A protein and the small-molecule ligand that binds it are described below.
Small molecule (SMILES): CC(=O)N[C@H]1[C@H](O[C@H]2[C@H](O)[C@@H](NC(C)=O)CO[C@@H]2CO)O[C@H](CO)[C@@H](O[C@@H]2O[C@H](CO)[C@@H](O)[C@H](O)[C@@H]2O)[C@@H]1O

Sequence of chain 6.F:
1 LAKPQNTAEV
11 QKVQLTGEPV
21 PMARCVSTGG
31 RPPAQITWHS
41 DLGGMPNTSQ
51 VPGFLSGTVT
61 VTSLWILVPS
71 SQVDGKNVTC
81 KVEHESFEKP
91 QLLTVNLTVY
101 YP

Binding-site contacts:
Ligand atom C8 contacts residue NAG1 of chain 6.K at 4.3 Å.
Ligand atom C8 contacts residue ASN77 of chain 6.F at 3.7 Å.
Ligand atom N2 contacts residue ASN96 of chain 6.F at 3.1 Å (h-bond).
Ligand atom C7 contacts residue ASN77 of chain 6.F at 3.8 Å.
Ligand atom C3 contacts residue GLY75 of chain 6.F at 4.4 Å.
Ligand atom O7 contacts residue GLY75 of chain 6.F at 4.0 Å.
Ligand atom C4 contacts residue ASN96 of chain 6.F at 4.2 Å.
Ligand atom C7 contacts residue ASN96 of chain 6.F at 3.5 Å.
Ligand atom O5 contacts residue ASN96 of chain 6.F at 2.2 Å (h-bond).
Ligand atom C8 contacts residue LYS76 of chain 6.F at 4.0 Å.
Ligand atom C1 contacts residue GLY75 of chain 6.F at 3.9 Å.
Ligand atom C3 contacts residue ASN96 of chain 6.F at 3.8 Å.
Ligand atom C7 contacts residue GLY75 of chain 6.F at 2.9 Å.
Ligand atom O7 contacts residue ASN77 of chain 6.F at 3.4 Å (h-bond).
Ligand atom C2 contacts residue ASN96 of chain 6.F at 2.6 Å.
Ligand atom N2 contacts residue GLY75 of chain 6.F at 2.6 Å (h-bond).
Ligand atom O7 contacts residue ASN96 of chain 6.F at 3.4 Å (h-bond).
Ligand atom C1 contacts residue ASN96 of chain 6.F at 1.4 Å.
Ligand atom O7 contacts residue NAG1 of chain 6.K at 3.4 Å.
Ligand atom C2 contacts residue GLY75 of chain 6.F at 3.8 Å.
Ligand atom C5 contacts residue ASN96 of chain 6.F at 3.5 Å.
Ligand atom C8 contacts residue GLY75 of chain 6.F at 2.5 Å.
Ligand atom C7 contacts residue NAG1 of chain 6.K at 4.3 Å.